Sequence of chain 1.A:
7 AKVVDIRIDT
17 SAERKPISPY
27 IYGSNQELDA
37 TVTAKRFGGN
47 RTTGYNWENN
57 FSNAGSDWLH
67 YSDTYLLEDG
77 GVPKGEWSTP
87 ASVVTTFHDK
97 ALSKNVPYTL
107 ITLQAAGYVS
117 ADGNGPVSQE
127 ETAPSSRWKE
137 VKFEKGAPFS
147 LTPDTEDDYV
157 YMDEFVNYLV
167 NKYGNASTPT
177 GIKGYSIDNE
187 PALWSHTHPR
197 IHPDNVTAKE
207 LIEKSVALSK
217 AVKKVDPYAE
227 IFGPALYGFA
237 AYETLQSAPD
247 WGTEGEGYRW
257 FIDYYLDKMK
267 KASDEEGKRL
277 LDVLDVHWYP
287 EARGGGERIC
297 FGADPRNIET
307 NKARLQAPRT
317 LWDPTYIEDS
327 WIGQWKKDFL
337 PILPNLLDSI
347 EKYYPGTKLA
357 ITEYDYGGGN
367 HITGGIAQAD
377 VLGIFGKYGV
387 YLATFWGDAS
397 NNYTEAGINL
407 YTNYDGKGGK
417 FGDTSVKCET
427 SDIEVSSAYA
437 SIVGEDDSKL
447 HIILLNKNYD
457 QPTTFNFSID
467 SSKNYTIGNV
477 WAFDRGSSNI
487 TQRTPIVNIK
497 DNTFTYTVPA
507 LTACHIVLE

Binding-site contacts:
Ligand atom C6 contacts residue TYR285 of chain 1.A at 3.8 Å (hydrophobic).
Ligand atom O6 contacts residue TYR285 of chain 1.A at 3.1 Å (h-bond).
Ligand atom C2 contacts residue GLU186 of chain 1.A at 3.5 Å.
Ligand atom O1 contacts residue GLU186 of chain 1.A at 3.1 Å (salt-bridge).
Ligand atom O6 contacts residue TRP392 of chain 1.A at 3.7 Å.
Ligand atom O2 contacts residue GLU186 of chain 1.A at 3.0 Å (salt-bridge).
Ligand atom C2 contacts residue GLU359 of chain 1.A at 2.6 Å.
Ligand atom O4 contacts residue TRP392 of chain 1.A at 3.7 Å.
Ligand atom C5 contacts residue TYR285 of chain 1.A at 3.3 Å (hydrophobic).
Ligand atom O5 contacts residue GLU359 of chain 1.A at 3.0 Å (salt-bridge).
Ligand atom C4 contacts residue ASP63 of chain 1.A at 3.5 Å.
Ligand atom C5 contacts residue GLU359 of chain 1.A at 3.6 Å.
Ligand atom C1 contacts residue GLU359 of chain 1.A at 3.0 Å.
Ligand atom C3 contacts residue GLU359 of chain 1.A at 3.7 Å.
Ligand atom O6 contacts residue ARG47 of chain 1.A at 2.9 Å (salt-bridge).
Ligand atom C6 contacts residue ASP69 of chain 1.A at 3.4 Å.
Ligand atom O5 contacts residue TYR285 of chain 1.A at 3.0 Å (h-bond).
Ligand atom O2 contacts residue GLU359 of chain 1.A at 2.9 Å (salt-bridge).
Ligand atom C1 contacts residue ASP63 of chain 1.A at 3.8 Å.
Ligand atom O2 contacts residue ALA60 of chain 1.A at 3.5 Å.
Ligand atom O4 contacts residue TYR71 of chain 1.A at 3.5 Å.
Ligand atom O5 contacts residue TRP392 of chain 1.A at 3.5 Å.
Ligand atom C6 contacts residue ARG47 of chain 1.A at 3.7 Å.
Ligand atom O3 contacts residue ARG47 of chain 1.A at 2.9 Å (salt-bridge).
Ligand atom O6 contacts residue ASN46 of chain 1.A at 3.3 Å (h-bond).
Ligand atom O2 contacts residue ASN185 of chain 1.A at 3.2 Å (h-bond).
Ligand atom C6 contacts residue TRP64 of chain 1.A at 3.7 Å (hydrophobic).
Ligand atom C5 contacts residue TRP392 of chain 1.A at 3.7 Å (hydrophobic).
Ligand atom O4 contacts residue ASP63 of chain 1.A at 3.4 Å (salt-bridge).
Ligand atom O3 contacts residue GLY45 of chain 1.A at 3.8 Å.
Ligand atom C1 contacts residue GLU186 of chain 1.A at 3.1 Å.
Ligand atom C3 contacts residue ASP63 of chain 1.A at 3.4 Å.
Ligand atom O2 contacts residue ARG47 of chain 1.A at 2.8 Å (salt-bridge).
Ligand atom C5 contacts residue ASP63 of chain 1.A at 3.1 Å.
Ligand atom O6 contacts residue PHE297 of chain 1.A at 3.7 Å.
Ligand atom O2 contacts residue ASN46 of chain 1.A at 3.6 Å (h-bond).
Ligand atom C5 contacts residue TYR71 of chain 1.A at 3.8 Å (hydrophobic).
Ligand atom O3 contacts residue ASN46 of chain 1.A at 2.7 Å.
Ligand atom O6 contacts residue ASP69 of chain 1.A at 2.5 Å (salt-bridge).
Ligand atom C3 contacts residue TYR71 of chain 1.A at 3.6 Å (hydrophobic).

This small molecule binds to this protein.
Small molecule (SMILES): OC[C@H]1O[C@@H](O[C@H]2[C@H](O)[C@@H](O)[C@H](O[C@H]3[C@H](O)[C@@H](O)[C@H](O[C@H]4[C@H](O)[C@H](O)[C@H](O)O[C@@H]4CO)O[C@@H]3CO)O[C@@H]2CO)[C@H](O)[C@@H](O)[C@@H]1O